Binding-site contacts:
Ligand atom C6 contacts residue TYR198 of chain 1.B at 4.0 Å (hydrophobic).
Ligand atom N7 contacts residue LYS177 of chain 1.B at 3.9 Å.
Ligand atom O2 contacts residue PHE204 of chain 1.B at 3.9 Å.
Ligand atom O6 contacts residue TYR198 of chain 1.B at 3.7 Å.
Ligand atom N1 contacts residue PHE204 of chain 1.B at 4.4 Å.
Ligand atom O2 contacts residue VAL199 of chain 1.B at 3.4 Å (h-bond).
Ligand atom C2 contacts residue TYR198 of chain 1.B at 3.3 Å (hydrophobic).
Ligand atom O6 contacts residue LYS197 of chain 1.B at 3.8 Å.
Ligand atom C5 contacts residue ASP148 of chain 1.B at 4.1 Å.
Ligand atom C8 contacts residue PO41 of chain 1.F at 3.5 Å.
Ligand atom C8 contacts residue ILE146 of chain 1.B at 3.6 Å (hydrophobic).
Ligand atom O6 contacts residue ASP148 of chain 1.B at 4.3 Å.
Ligand atom O2 contacts residue GLU205 of chain 1.B at 3.0 Å (salt-bridge).
Ligand atom C6 contacts residue LYS177 of chain 1.B at 3.9 Å.
Ligand atom C5 contacts residue LYS177 of chain 1.B at 4.3 Å.
Ligand atom C5 contacts residue ILE146 of chain 1.B at 4.2 Å (hydrophobic).
Ligand atom C2 contacts residue VAL199 of chain 1.B at 3.6 Å (hydrophobic).
Ligand atom O6 contacts residue ILE146 of chain 1.B at 4.1 Å.
Ligand atom N7 contacts residue ILE146 of chain 1.B at 3.9 Å.
Ligand atom C4 contacts residue ILE146 of chain 1.B at 4.1 Å (hydrophobic).
Ligand atom C8 contacts residue ASP148 of chain 1.B at 3.6 Å.
Ligand atom C2 contacts residue PHE204 of chain 1.B at 4.2 Å (hydrophobic).
Ligand atom N3 contacts residue PHE204 of chain 1.B at 4.5 Å.
Ligand atom C6 contacts residue VAL199 of chain 1.B at 3.9 Å (hydrophobic).
Ligand atom N9 contacts residue ILE146 of chain 1.B at 3.7 Å.
Ligand atom N1 contacts residue VAL199 of chain 1.B at 3.0 Å (h-bond).
Ligand atom C6 contacts residue ILE146 of chain 1.B at 4.3 Å (hydrophobic).
Ligand atom N7 contacts residue ASP148 of chain 1.B at 3.0 Å (salt-bridge).
Ligand atom C5 contacts residue TYR198 of chain 1.B at 4.5 Å (hydrophobic).
Ligand atom N9 contacts residue PO41 of chain 1.F at 3.9 Å.
Ligand atom N3 contacts residue TYR198 of chain 1.B at 3.9 Å.
Ligand atom O2 contacts residue TYR198 of chain 1.B at 2.9 Å (h-bond).
Ligand atom N1 contacts residue TYR198 of chain 1.B at 3.5 Å.
Ligand atom O6 contacts residue LYS177 of chain 1.B at 2.9 Å (salt-bridge).
Ligand atom O6 contacts residue VAL199 of chain 1.B at 3.2 Å (h-bond).
Ligand atom C2 contacts residue GLU205 of chain 1.B at 4.1 Å.

Sequence of chain 1.B:
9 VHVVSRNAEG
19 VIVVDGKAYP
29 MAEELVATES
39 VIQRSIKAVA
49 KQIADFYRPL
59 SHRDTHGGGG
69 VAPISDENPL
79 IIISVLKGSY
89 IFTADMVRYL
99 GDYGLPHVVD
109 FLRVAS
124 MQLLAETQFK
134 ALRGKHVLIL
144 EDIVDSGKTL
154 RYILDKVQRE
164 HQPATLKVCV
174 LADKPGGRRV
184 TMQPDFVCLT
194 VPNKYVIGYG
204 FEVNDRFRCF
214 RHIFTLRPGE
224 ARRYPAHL

The small molecule below binds the protein below.
Small molecule (SMILES): O=c1[nH]c(=O)c2nc[nH]c2[nH]1